Binding-site contacts:
Ligand atom N6 contacts residue VAL30 of chain 4.A at 4.3 Å.
Ligand atom C5 contacts residue TRP38 of chain 5.B at 3.7 Å (hydrophobic).
Ligand atom O2' contacts residue TRP38 of chain 5.B at 4.2 Å.
Ligand atom C4 contacts residue TRP38 of chain 5.B at 3.5 Å (hydrophobic).
Ligand atom C2 contacts residue TRP38 of chain 5.B at 3.1 Å (hydrophobic).
Ligand atom N1 contacts residue TRP38 of chain 5.B at 3.3 Å.
Ligand atom N6 contacts residue TRP38 of chain 5.B at 4.0 Å.
Ligand atom N3 contacts residue TRP38 of chain 5.B at 3.2 Å.
Ligand atom O2' contacts residue HIS28 of chain 4.A at 3.2 Å (h-bond).
Ligand atom N9 contacts residue TRP38 of chain 5.B at 3.7 Å.
Ligand atom C1' contacts residue TRP38 of chain 5.B at 4.0 Å (hydrophobic).
Ligand atom N7 contacts residue TRP38 of chain 5.B at 4.2 Å.
Ligand atom C8 contacts residue TRP38 of chain 5.B at 4.3 Å (hydrophobic).
Ligand atom C6 contacts residue TRP38 of chain 5.B at 3.6 Å (hydrophobic).

Sequence of chain 4.A:
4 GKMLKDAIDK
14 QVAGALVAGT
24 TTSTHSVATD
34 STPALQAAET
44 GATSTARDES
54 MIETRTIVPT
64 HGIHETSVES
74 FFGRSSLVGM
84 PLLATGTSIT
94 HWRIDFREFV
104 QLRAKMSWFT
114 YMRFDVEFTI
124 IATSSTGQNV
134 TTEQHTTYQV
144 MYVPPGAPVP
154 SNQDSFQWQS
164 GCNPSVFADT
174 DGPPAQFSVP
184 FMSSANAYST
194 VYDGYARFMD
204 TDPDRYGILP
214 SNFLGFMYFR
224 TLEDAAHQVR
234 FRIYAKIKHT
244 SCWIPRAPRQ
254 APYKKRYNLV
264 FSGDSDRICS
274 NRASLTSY

Sequence of chain 5.B:
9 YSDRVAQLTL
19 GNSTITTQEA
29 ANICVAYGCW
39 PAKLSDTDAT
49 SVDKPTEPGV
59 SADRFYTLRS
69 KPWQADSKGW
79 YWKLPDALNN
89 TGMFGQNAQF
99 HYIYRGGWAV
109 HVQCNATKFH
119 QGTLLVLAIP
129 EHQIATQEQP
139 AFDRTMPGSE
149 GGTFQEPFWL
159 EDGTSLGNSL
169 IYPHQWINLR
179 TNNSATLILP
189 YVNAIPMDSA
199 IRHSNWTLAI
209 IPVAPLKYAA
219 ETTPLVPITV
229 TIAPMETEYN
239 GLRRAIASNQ

The protein below binds the small molecule below.
Small molecule (SMILES): Nc1ncnc2c1ncn2[C@@H]1O[C@H](COP(=O)=O)[C@@H](O[P](=O)(O)OC[C@H]2O[C@@H](n3ccc(=O)[nH]c3=O)[C@H](O)[C@@H]2O)[C@H]1O